Sequence of chain 1.IA:
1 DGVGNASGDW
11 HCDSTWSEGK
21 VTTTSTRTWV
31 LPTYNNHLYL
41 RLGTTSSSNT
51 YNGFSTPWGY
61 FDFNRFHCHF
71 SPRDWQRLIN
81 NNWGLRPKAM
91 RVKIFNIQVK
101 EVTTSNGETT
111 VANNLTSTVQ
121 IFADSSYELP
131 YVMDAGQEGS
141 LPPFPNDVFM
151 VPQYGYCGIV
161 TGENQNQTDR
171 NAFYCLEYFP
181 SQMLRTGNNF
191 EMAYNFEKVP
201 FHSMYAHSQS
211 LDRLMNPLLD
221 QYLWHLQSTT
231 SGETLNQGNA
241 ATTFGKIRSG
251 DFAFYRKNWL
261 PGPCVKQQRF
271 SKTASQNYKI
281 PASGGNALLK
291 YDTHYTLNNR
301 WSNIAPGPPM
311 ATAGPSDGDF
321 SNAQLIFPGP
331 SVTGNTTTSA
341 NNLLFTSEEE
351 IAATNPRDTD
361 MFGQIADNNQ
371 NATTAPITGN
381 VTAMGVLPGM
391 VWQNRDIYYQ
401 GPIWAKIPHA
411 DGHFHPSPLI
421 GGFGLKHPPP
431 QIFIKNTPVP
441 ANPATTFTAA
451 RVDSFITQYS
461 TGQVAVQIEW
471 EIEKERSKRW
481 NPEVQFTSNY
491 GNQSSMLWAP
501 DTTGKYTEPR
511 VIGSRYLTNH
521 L

A small-molecule ligand and the protein it binds are described below.
Small molecule (SMILES): Nc1ncnc2c1ncn2[C@H]1C[C@H](O)[C@@H](COP(=O)(O)O)O1

Binding-site contacts:
Ligand atom N3 contacts residue PRO200 of chain 1.IA at 4.2 Å.
Ligand atom N7 contacts residue PRO200 of chain 1.IA at 4.0 Å.
Ligand atom C6 contacts residue SER417 of chain 1.IA at 4.5 Å.
Ligand atom C8 contacts residue HIS415 of chain 1.IA at 3.6 Å.
Ligand atom C4 contacts residue PRO416 of chain 1.IA at 4.0 Å (hydrophobic).
Ligand atom C2' contacts residue HIS415 of chain 1.IA at 3.9 Å.
Ligand atom N7 contacts residue PRO416 of chain 1.IA at 4.4 Å.
Ligand atom C2 contacts residue PRO416 of chain 1.IA at 3.9 Å (hydrophobic).
Ligand atom N9 contacts residue PRO200 of chain 1.IA at 4.4 Å.
Ligand atom O3P contacts residue LYS198 of chain 1.IA at 4.5 Å.
Ligand atom N9 contacts residue PRO416 of chain 1.IA at 4.2 Å.
Ligand atom N6 contacts residue PRO416 of chain 1.IA at 3.1 Å (h-bond).
Ligand atom C6 contacts residue VAL199 of chain 1.IA at 4.3 Å (hydrophobic).
Ligand atom N6 contacts residue GLY424 of chain 1.IA at 3.8 Å.
Ligand atom C1' contacts residue PRO416 of chain 1.IA at 4.5 Å (hydrophobic).
Ligand atom O1P contacts residue PRO200 of chain 1.IA at 4.1 Å.
Ligand atom N1 contacts residue PRO200 of chain 1.IA at 4.1 Å.
Ligand atom N7 contacts residue HIS415 of chain 1.IA at 3.8 Å.
Ligand atom C5 contacts residue PRO200 of chain 1.IA at 3.8 Å (hydrophobic).
Ligand atom N1 contacts residue PRO416 of chain 1.IA at 3.2 Å (h-bond).
Ligand atom N6 contacts residue VAL199 of chain 1.IA at 4.5 Å.
Ligand atom N1 contacts residue VAL199 of chain 1.IA at 3.7 Å.
Ligand atom O3P contacts residue PRO200 of chain 1.IA at 3.9 Å.
Ligand atom N6 contacts residue PRO200 of chain 1.IA at 4.4 Å.
Ligand atom N3 contacts residue PRO416 of chain 1.IA at 4.1 Å.
Ligand atom N6 contacts residue SER417 of chain 1.IA at 3.8 Å.
Ligand atom C2 contacts residue VAL199 of chain 1.IA at 4.2 Å (hydrophobic).
Ligand atom N7 contacts residue SER417 of chain 1.IA at 4.4 Å.
Ligand atom P contacts residue PRO200 of chain 1.IA at 4.5 Å.
Ligand atom C6 contacts residue PRO416 of chain 1.IA at 3.0 Å (hydrophobic).
Ligand atom C5 contacts residue PRO416 of chain 1.IA at 3.6 Å (hydrophobic).
Ligand atom C4 contacts residue PRO200 of chain 1.IA at 4.1 Å (hydrophobic).
Ligand atom C8 contacts residue PRO200 of chain 1.IA at 4.4 Å (hydrophobic).
Ligand atom C2 contacts residue PRO200 of chain 1.IA at 4.1 Å (hydrophobic).
Ligand atom N1 contacts residue GLY424 of chain 1.IA at 3.5 Å (h-bond).
Ligand atom C6 contacts residue GLY424 of chain 1.IA at 4.5 Å.
Ligand atom N7 contacts residue ASN394 of chain 1.IA at 4.3 Å.
Ligand atom C2 contacts residue GLY424 of chain 1.IA at 4.1 Å.
Ligand atom C6 contacts residue PRO200 of chain 1.IA at 4.0 Å (hydrophobic).